Sequence of chain 1.A:
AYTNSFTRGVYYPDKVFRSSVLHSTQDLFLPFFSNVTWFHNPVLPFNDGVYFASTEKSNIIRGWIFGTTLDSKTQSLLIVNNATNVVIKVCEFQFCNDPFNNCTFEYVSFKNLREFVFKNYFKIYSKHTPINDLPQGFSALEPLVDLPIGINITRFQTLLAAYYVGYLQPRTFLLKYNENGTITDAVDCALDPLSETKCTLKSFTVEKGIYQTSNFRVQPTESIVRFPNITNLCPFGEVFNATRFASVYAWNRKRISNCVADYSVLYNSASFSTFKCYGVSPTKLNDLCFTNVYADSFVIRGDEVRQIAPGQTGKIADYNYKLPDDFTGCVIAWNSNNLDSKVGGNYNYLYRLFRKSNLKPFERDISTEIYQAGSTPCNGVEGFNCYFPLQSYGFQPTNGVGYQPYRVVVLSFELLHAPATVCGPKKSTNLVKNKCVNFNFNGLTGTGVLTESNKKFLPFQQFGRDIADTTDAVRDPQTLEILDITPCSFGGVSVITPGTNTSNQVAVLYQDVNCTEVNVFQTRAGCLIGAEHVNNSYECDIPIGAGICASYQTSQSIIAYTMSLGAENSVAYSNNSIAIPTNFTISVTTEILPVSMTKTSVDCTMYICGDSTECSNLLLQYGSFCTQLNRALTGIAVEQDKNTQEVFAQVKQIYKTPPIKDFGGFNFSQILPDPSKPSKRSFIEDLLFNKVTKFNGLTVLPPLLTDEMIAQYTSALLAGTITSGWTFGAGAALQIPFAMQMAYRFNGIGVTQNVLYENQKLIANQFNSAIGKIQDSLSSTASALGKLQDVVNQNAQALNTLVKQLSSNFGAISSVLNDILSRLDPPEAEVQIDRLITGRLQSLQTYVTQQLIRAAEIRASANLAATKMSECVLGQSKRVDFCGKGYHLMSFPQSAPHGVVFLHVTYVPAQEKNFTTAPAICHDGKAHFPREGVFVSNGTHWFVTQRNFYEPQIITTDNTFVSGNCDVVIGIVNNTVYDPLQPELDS

A protein and the small-molecule ligand that binds it are described below.
Small molecule (SMILES): CC(=O)N[C@@H]1[C@@H](O)[C@H](O)[C@@H](CO)O[C@H]1O

Sequence of chain 1.C:
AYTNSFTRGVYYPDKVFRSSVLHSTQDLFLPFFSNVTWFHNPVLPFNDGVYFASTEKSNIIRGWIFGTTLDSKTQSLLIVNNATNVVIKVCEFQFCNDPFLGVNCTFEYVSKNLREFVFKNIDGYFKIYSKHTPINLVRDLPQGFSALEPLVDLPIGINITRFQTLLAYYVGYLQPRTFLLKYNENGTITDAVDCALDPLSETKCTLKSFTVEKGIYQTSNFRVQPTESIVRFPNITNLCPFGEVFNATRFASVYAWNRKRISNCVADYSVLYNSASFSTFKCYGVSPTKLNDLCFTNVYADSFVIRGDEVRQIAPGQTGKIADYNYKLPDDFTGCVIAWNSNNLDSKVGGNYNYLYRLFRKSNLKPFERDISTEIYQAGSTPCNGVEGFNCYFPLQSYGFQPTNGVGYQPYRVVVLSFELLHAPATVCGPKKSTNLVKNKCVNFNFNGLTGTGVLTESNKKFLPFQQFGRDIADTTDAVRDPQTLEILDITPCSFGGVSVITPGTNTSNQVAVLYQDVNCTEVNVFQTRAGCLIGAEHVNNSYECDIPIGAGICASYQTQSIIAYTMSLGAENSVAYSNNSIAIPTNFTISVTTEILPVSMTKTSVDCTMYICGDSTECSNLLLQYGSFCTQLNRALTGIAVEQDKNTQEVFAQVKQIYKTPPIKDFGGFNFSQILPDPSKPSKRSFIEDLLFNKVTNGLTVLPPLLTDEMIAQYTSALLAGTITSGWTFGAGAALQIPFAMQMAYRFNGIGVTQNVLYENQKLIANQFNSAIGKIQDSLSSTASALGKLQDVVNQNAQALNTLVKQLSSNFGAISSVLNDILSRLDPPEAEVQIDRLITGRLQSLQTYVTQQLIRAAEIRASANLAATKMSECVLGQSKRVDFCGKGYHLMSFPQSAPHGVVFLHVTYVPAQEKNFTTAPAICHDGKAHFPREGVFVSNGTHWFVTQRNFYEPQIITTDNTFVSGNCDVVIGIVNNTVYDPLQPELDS

Binding-site contacts:
Ligand atom O4 contacts residue ALA706 of chain 1.A at 4.3 Å.
Ligand atom C1 contacts residue ALA706 of chain 1.A at 4.3 Å (hydrophobic).
Ligand atom C5 contacts residue ALA706 of chain 1.A at 3.5 Å (hydrophobic).
Ligand atom C7 contacts residue ASN1074 of chain 1.A at 3.5 Å.
Ligand atom C8 contacts residue LYS1073 of chain 1.A at 4.5 Å.
Ligand atom C1 contacts residue ASN1074 of chain 1.A at 1.4 Å.
Ligand atom C3 contacts residue ASN1074 of chain 1.A at 3.8 Å.
Ligand atom C4 contacts residue ALA706 of chain 1.A at 4.3 Å (hydrophobic).
Ligand atom C2 contacts residue ASN1074 of chain 1.A at 2.5 Å.
Ligand atom C6 contacts residue ALA706 of chain 1.A at 4.2 Å (hydrophobic).
Ligand atom C5 contacts residue ASN1074 of chain 1.A at 3.7 Å.
Ligand atom C1 contacts residue GLN895 of chain 1.C at 4.0 Å.
Ligand atom C8 contacts residue GLU1072 of chain 1.A at 3.6 Å.
Ligand atom C3 contacts residue ALA706 of chain 1.A at 4.4 Å (hydrophobic).
Ligand atom O7 contacts residue ASN1074 of chain 1.A at 3.7 Å.
Ligand atom N2 contacts residue ASN1074 of chain 1.A at 2.9 Å (h-bond).
Ligand atom O5 contacts residue ASN1074 of chain 1.A at 2.4 Å (h-bond).
Ligand atom C4 contacts residue ASN1074 of chain 1.A at 4.2 Å.
Ligand atom C8 contacts residue ASN1074 of chain 1.A at 4.3 Å.
Ligand atom O5 contacts residue ALA706 of chain 1.A at 4.2 Å.